Binding-site contacts:
Ligand atom C16 contacts residue GLU63 of chain 1.A at 3.5 Å.
Ligand atom C18 contacts residue GLU63 of chain 1.A at 3.2 Å.
Ligand atom C22 contacts residue THR91 of chain 1.A at 3.6 Å.
Ligand atom C18 contacts residue ASP157 of chain 1.A at 3.6 Å.
Ligand atom N01 contacts residue LEU146 of chain 1.A at 3.5 Å.
Ligand atom C02 contacts residue LEU146 of chain 1.A at 3.5 Å (hydrophobic).
Ligand atom O08 contacts residue GLY97 of chain 1.A at 3.7 Å.
Ligand atom N17 contacts residue GLU63 of chain 1.A at 2.5 Å (salt-bridge).
Ligand atom N25 contacts residue MET94 of chain 1.A at 3.2 Å (h-bond).
Ligand atom C07 contacts residue GLY97 of chain 1.A at 3.6 Å.
Ligand atom O20 contacts residue ASP157 of chain 1.A at 3.0 Å (salt-bridge).
Ligand atom C23 contacts residue LYS48 of chain 1.A at 3.9 Å.
Ligand atom C09 contacts residue SER95 of chain 1.A at 3.9 Å.
Ligand atom C19 contacts residue MET67 of chain 1.A at 3.4 Å (hydrophobic).
Ligand atom N01 contacts residue GLU92 of chain 1.A at 3.5 Å (salt-bridge).
Ligand atom C11 contacts residue LEU146 of chain 1.A at 3.9 Å (hydrophobic).
Ligand atom O08 contacts residue LEU26 of chain 1.A at 3.8 Å.
Ligand atom N27 contacts residue ALA46 of chain 1.A at 3.7 Å.
Ligand atom C22 contacts residue LYS48 of chain 1.A at 3.5 Å.
Ligand atom N01 contacts residue ALA46 of chain 1.A at 3.2 Å.
Ligand atom C24 contacts residue ALA46 of chain 1.A at 3.6 Å (hydrophobic).
Ligand atom C09 contacts residue GLY97 of chain 1.A at 3.7 Å.
Ligand atom C03 contacts residue LEU146 of chain 1.A at 3.6 Å (hydrophobic).
Ligand atom C19 contacts residue GLU63 of chain 1.A at 3.2 Å.
Ligand atom C24 contacts residue LYS48 of chain 1.A at 3.6 Å.
Ligand atom C15 contacts residue ASP157 of chain 1.A at 3.9 Å.
Ligand atom N27 contacts residue GLU92 of chain 1.A at 3.6 Å (salt-bridge).
Ligand atom C21 contacts residue GLU63 of chain 1.A at 3.8 Å.
Ligand atom C26 contacts residue MET94 of chain 1.A at 3.0 Å (hydrophobic).
Ligand atom N17 contacts residue MET67 of chain 1.A at 3.5 Å (h-bond).
Ligand atom C06 contacts residue GLY97 of chain 1.A at 3.8 Å.
Ligand atom C21 contacts residue THR91 of chain 1.A at 3.8 Å.
Ligand atom N01 contacts residue THR91 of chain 1.A at 3.4 Å (h-bond).
Ligand atom C26 contacts residue TYR93 of chain 1.A at 3.5 Å (hydrophobic).
Ligand atom N27 contacts residue TYR93 of chain 1.A at 3.8 Å.
Ligand atom C18 contacts residue MET67 of chain 1.A at 3.5 Å (hydrophobic).
Ligand atom C07 contacts residue LEU26 of chain 1.A at 3.5 Å (hydrophobic).
Ligand atom C02 contacts residue ALA46 of chain 1.A at 3.4 Å (hydrophobic).
Ligand atom C19 contacts residue ASP157 of chain 1.A at 3.8 Å.
Ligand atom N27 contacts residue MET94 of chain 1.A at 3.3 Å (h-bond).

Sequence of chain 1.A:
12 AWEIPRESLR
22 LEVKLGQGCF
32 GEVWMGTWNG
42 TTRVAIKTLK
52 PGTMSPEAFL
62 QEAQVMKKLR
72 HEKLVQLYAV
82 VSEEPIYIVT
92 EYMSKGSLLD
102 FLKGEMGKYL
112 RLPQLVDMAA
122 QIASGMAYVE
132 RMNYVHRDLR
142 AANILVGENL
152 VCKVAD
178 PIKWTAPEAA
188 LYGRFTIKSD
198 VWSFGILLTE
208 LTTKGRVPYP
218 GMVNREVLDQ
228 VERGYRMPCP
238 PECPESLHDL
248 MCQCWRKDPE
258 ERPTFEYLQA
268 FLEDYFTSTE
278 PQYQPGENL

A small-molecule ligand and the protein it binds are described below.
Small molecule (SMILES): COCCn1cc(C#Cc2cc(NC(C)=O)ccc2C)c2c(N)ncnc21